Sequence of chain 6.E:
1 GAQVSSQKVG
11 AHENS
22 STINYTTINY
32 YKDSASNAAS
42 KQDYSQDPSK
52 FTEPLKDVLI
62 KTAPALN

Binding-site contacts:
Ligand atom OG contacts residue GLN3 of chain 6.E at 3.3 Å (h-bond).
Ligand atom CA contacts residue GLN3 of chain 6.E at 4.5 Å.
Ligand atom O contacts residue GLN3 of chain 6.E at 2.9 Å (h-bond).
Ligand atom CG contacts residue VAL4 of chain 6.E at 4.4 Å (hydrophobic).
Ligand atom CG1 contacts residue GLN3 of chain 6.E at 3.3 Å.
Ligand atom CA contacts residue VAL4 of chain 6.E at 4.1 Å (hydrophobic).
Ligand atom OE1 contacts residue ASN25 of chain 6.E at 4.2 Å.
Ligand atom CB contacts residue VAL4 of chain 6.E at 4.0 Å (hydrophobic).
Ligand atom CG2 contacts residue GLN3 of chain 6.E at 3.5 Å.
Ligand atom CB contacts residue VAL4 of chain 6.E at 4.4 Å (hydrophobic).
Ligand atom C contacts residue ALA2 of chain 6.E at 3.5 Å (hydrophobic).
Ligand atom C contacts residue VAL4 of chain 6.E at 3.5 Å (hydrophobic).
Ligand atom CD contacts residue VAL4 of chain 6.E at 3.6 Å (hydrophobic).
Ligand atom CA contacts residue VAL4 of chain 6.E at 3.3 Å (hydrophobic).
Ligand atom CB contacts residue ALA2 of chain 6.E at 4.4 Å (hydrophobic).
Ligand atom CB contacts residue GLN3 of chain 6.E at 3.7 Å.
Ligand atom OE1 contacts residue VAL4 of chain 6.E at 3.6 Å.
Ligand atom CB contacts residue ALA2 of chain 6.E at 3.3 Å (hydrophobic).
Ligand atom O contacts residue VAL4 of chain 6.E at 4.4 Å.
Ligand atom CG2 contacts residue VAL4 of chain 6.E at 3.4 Å (hydrophobic).
Ligand atom CA contacts residue ALA2 of chain 6.E at 3.9 Å (hydrophobic).
Ligand atom CG2 contacts residue SER5 of chain 6.E at 3.4 Å.
Ligand atom O contacts residue VAL4 of chain 6.E at 3.2 Å (h-bond).
Ligand atom N contacts residue ALA2 of chain 6.E at 2.8 Å (h-bond).
Ligand atom C contacts residue GLN3 of chain 6.E at 3.9 Å.
Ligand atom C contacts residue ALA2 of chain 6.E at 4.0 Å (hydrophobic).
Ligand atom N contacts residue VAL4 of chain 6.E at 4.3 Å.
Ligand atom C contacts residue VAL4 of chain 6.E at 4.0 Å (hydrophobic).
Ligand atom CG1 contacts residue ALA2 of chain 6.E at 4.5 Å (hydrophobic).
Ligand atom CA contacts residue ALA2 of chain 6.E at 3.3 Å (hydrophobic).
Ligand atom CB contacts residue GLN3 of chain 6.E at 4.0 Å.
Ligand atom N contacts residue GLN3 of chain 6.E at 4.5 Å.
Ligand atom CG2 contacts residue ALA2 of chain 6.E at 4.0 Å (hydrophobic).
Ligand atom OE2 contacts residue VAL4 of chain 6.E at 3.7 Å.
Ligand atom N contacts residue VAL4 of chain 6.E at 3.1 Å (h-bond).
Ligand atom O contacts residue ALA2 of chain 6.E at 4.0 Å.

The small molecule below binds the protein below.
Small molecule (SMILES): CC[C@H](C)[C@H](N)C(=O)N[C@@H](CO)C(=O)N[C@@H](CCC(=O)O)C(=O)N[C@H](C=O)C(C)C